Binding-site contacts:
Ligand atom C3 contacts residue BMA1 of chain 38.P at 2.5 Å.
Ligand atom C3 contacts residue NAG1 of chain 38.N at 4.1 Å.
Ligand atom C2 contacts residue BMA1 of chain 38.P at 3.2 Å.
Ligand atom C2 contacts residue NAG1 of chain 38.N at 2.9 Å.
Ligand atom O6 contacts residue NAG1 of chain 38.N at 4.5 Å.
Ligand atom O2 contacts residue NAG1 of chain 38.N at 3.4 Å (h-bond).
Ligand atom O2 contacts residue HIS2 of chain 38.B at 3.4 Å (h-bond).
Ligand atom C1 contacts residue NAG1 of chain 38.N at 1.7 Å.
Ligand atom O3 contacts residue BMA1 of chain 38.P at 1.1 Å.
Ligand atom O2 contacts residue BMA1 of chain 38.P at 3.0 Å (h-bond).
Ligand atom C4 contacts residue BMA1 of chain 38.P at 3.6 Å.
Ligand atom C2 contacts residue HIS2 of chain 38.B at 4.5 Å.
Ligand atom O5 contacts residue NAG1 of chain 38.N at 2.5 Å (h-bond).
Ligand atom O4 contacts residue BMA1 of chain 38.P at 4.0 Å.
Ligand atom C5 contacts residue NAG1 of chain 38.N at 3.8 Å.

The protein below binds the small molecule below.
Small molecule (SMILES): OC[C@H]1O[C@@H](O)[C@@H](O)[C@@H](O)[C@@H]1O

Sequence of chain 38.B:
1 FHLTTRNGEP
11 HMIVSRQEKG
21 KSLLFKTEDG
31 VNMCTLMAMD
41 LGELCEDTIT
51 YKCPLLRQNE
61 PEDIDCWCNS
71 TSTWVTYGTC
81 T